Binding-site contacts:
Ligand atom CD2 contacts residue ILE74 of chain 1.A at 3.7 Å (hydrophobic).
Ligand atom O contacts residue TYR75 of chain 1.A at 3.3 Å.
Ligand atom CB contacts residue GLU76 of chain 1.A at 3.9 Å.
Ligand atom CZ contacts residue GLU76 of chain 1.A at 2.8 Å.
Ligand atom CE1 contacts residue ILE74 of chain 1.A at 3.8 Å (hydrophobic).
Ligand atom C contacts residue GLU76 of chain 1.A at 3.5 Å.
Ligand atom N contacts residue ASN6 of chain 1.A at 3.2 Å (h-bond).
Ligand atom CE contacts residue ASP73 of chain 1.A at 2.8 Å.
Ligand atom CD1 contacts residue ILE74 of chain 1.A at 3.6 Å (hydrophobic).
Ligand atom CG2 contacts residue ASN6 of chain 1.A at 3.7 Å.
Ligand atom CA contacts residue GLU76 of chain 1.A at 3.2 Å.
Ligand atom CG contacts residue LYS61 of chain 1.A at 3.8 Å.
Ligand atom CE2 contacts residue LYS61 of chain 1.A at 3.4 Å.
Ligand atom CA contacts residue ILE74 of chain 1.A at 3.8 Å (hydrophobic).
Ligand atom N contacts residue ILE74 of chain 1.A at 2.8 Å (h-bond).
Ligand atom C contacts residue ILE74 of chain 1.A at 3.7 Å (hydrophobic).
Ligand atom O contacts residue GLU76 of chain 1.A at 2.9 Å (salt-bridge).
Ligand atom NZ contacts residue TYR75 of chain 1.A at 3.2 Å (h-bond).
Ligand atom CB contacts residue GLU76 of chain 1.A at 3.6 Å.
Ligand atom C contacts residue ASN6 of chain 1.A at 3.5 Å.
Ligand atom CB contacts residue ILE74 of chain 1.A at 3.5 Å (hydrophobic).
Ligand atom O contacts residue GLU76 of chain 1.A at 3.9 Å.
Ligand atom CD2 contacts residue LYS61 of chain 1.A at 2.8 Å.
Ligand atom O contacts residue ASN6 of chain 1.A at 3.8 Å.
Ligand atom CA contacts residue ILE74 of chain 1.A at 3.6 Å (hydrophobic).
Ligand atom CA contacts residue ASN6 of chain 1.A at 3.3 Å.
Ligand atom CE2 contacts residue ILE74 of chain 1.A at 3.7 Å (hydrophobic).
Ligand atom CA contacts residue GLU76 of chain 1.A at 3.8 Å.
Ligand atom CG contacts residue ILE74 of chain 1.A at 3.8 Å (hydrophobic).
Ligand atom CA contacts residue TYR75 of chain 1.A at 3.9 Å (hydrophobic).
Ligand atom CA contacts residue ASN6 of chain 1.A at 3.9 Å.
Ligand atom N contacts residue GLU76 of chain 1.A at 2.8 Å (salt-bridge).
Ligand atom CB contacts residue TYR75 of chain 1.A at 3.7 Å (hydrophobic).
Ligand atom O contacts residue SER77 of chain 1.A at 3.3 Å.
Ligand atom CG2 contacts residue TYR75 of chain 1.A at 3.7 Å (hydrophobic).
Ligand atom CZ contacts residue ILE74 of chain 1.A at 3.8 Å (hydrophobic).
Ligand atom N contacts residue ASN6 of chain 1.A at 2.8 Å (h-bond).
Ligand atom CG contacts residue TYR75 of chain 1.A at 3.2 Å (hydrophobic).
Ligand atom NZ contacts residue ASP73 of chain 1.A at 3.1 Å (salt-bridge).
Ligand atom CE1 contacts residue GLU76 of chain 1.A at 3.0 Å.

Sequence of chain 1.A:
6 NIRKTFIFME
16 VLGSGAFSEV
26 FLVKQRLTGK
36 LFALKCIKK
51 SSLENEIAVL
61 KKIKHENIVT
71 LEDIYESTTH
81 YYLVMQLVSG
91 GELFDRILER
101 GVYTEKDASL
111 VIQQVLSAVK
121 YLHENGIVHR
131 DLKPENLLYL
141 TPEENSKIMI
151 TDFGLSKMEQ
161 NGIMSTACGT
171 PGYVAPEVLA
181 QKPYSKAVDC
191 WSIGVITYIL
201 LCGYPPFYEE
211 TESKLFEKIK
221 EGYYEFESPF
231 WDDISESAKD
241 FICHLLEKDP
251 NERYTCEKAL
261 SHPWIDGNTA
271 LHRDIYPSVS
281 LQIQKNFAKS

A small-molecule ligand and the protein it binds are described below.
Small molecule (SMILES): CC(C)[C@H](NC(=O)CN)C(=O)N[C@@H](CO)C(=O)N[C@@H](CCCCN)C(=O)N[C@@H](Cc1ccccc1)C(=O)N[C@@H](C)C=O